Sequence of chain 1.G:
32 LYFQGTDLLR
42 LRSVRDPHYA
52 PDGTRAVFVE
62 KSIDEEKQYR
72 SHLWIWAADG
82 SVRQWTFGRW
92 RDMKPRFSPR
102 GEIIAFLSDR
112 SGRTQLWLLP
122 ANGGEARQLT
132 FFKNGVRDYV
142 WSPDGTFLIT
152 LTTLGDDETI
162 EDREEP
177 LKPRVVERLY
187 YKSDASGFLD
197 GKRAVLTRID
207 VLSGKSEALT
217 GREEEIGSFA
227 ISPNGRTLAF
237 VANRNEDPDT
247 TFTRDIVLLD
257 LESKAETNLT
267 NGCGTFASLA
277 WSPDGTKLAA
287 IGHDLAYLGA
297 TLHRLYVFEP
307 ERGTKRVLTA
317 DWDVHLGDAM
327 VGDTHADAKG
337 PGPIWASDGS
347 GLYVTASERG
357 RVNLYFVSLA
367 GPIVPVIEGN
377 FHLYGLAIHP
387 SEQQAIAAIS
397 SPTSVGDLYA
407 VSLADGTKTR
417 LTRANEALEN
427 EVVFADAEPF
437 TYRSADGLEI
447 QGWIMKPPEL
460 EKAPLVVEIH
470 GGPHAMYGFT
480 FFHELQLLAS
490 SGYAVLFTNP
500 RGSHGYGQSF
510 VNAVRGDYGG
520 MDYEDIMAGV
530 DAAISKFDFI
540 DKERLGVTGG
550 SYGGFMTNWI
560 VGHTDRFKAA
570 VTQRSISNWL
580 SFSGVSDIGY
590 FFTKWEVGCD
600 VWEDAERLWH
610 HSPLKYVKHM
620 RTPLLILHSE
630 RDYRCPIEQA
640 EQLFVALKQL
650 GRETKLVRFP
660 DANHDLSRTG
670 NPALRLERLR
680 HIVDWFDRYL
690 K

Binding-site contacts:
Ligand atom C contacts residue GLN572 of chain 1.G at 4.3 Å.
Ligand atom C contacts residue ARG573 of chain 1.G at 3.6 Å.
Ligand atom O contacts residue ARG677 of chain 1.G at 3.0 Å (salt-bridge).
Ligand atom CB contacts residue HIS627 of chain 1.G at 4.3 Å.
Ligand atom CA contacts residue SER628 of chain 1.G at 4.0 Å.
Ligand atom CA contacts residue HIS627 of chain 1.G at 4.2 Å.
Ligand atom CB contacts residue LEU626 of chain 1.G at 3.7 Å (hydrophobic).
Ligand atom CA contacts residue LEU665 of chain 1.G at 4.2 Å (hydrophobic).
Ligand atom N contacts residue LEU626 of chain 1.G at 2.8 Å (h-bond).
Ligand atom N contacts residue ARG573 of chain 1.G at 3.1 Å (salt-bridge).
Ligand atom C contacts residue ARG677 of chain 1.G at 3.6 Å.
Ligand atom CA contacts residue ARG573 of chain 1.G at 4.5 Å.
Ligand atom O contacts residue GLN572 of chain 1.G at 3.2 Å (h-bond).
Ligand atom OXT contacts residue HIS663 of chain 1.G at 4.2 Å.
Ligand atom N contacts residue HIS627 of chain 1.G at 3.4 Å (h-bond).
Ligand atom CA contacts residue ARG677 of chain 1.G at 4.2 Å.
Ligand atom CB contacts residue LEU665 of chain 1.G at 4.1 Å (hydrophobic).
Ligand atom CA contacts residue LEU626 of chain 1.G at 4.2 Å (hydrophobic).
Ligand atom CB contacts residue ARG677 of chain 1.G at 3.5 Å.
Ligand atom OXT contacts residue SER666 of chain 1.G at 3.8 Å.
Ligand atom OXT contacts residue LEU665 of chain 1.G at 3.7 Å.
Ligand atom OXT contacts residue ARG573 of chain 1.G at 3.5 Å.
Ligand atom N contacts residue GLN572 of chain 1.G at 3.7 Å.
Ligand atom OXT contacts residue ARG677 of chain 1.G at 4.0 Å.
Ligand atom O contacts residue ARG573 of chain 1.G at 3.1 Å (salt-bridge).
Ligand atom CB contacts residue PHE658 of chain 1.G at 3.5 Å (hydrophobic).

This small molecule binds to this protein.
Small molecule (SMILES): C[C@H](N)C(=O)O